A small-molecule ligand and the protein it binds are described below.
Small molecule (SMILES): Nc1nc2c(ncn2[C@@H]2O[C@H](CO[P](=O)(O)O[P](=O)(O)NP(=O)(O)O)[C@@H](O)[C@H]2O)c(=O)[nH]1

Binding-site contacts:
Ligand atom C5 contacts residue LYS118 of chain 1.B at 3.5 Å.
Ligand atom O3A contacts residue GLY16 of chain 1.B at 2.9 Å (h-bond).
Ligand atom O1A contacts residue ALA19 of chain 1.B at 2.9 Å (h-bond).
Ligand atom O3G contacts residue PRO35 of chain 1.B at 2.5 Å (h-bond).
Ligand atom O1B contacts residue SER18 of chain 1.B at 3.0 Å (h-bond).
Ligand atom N2 contacts residue ASP120 of chain 1.B at 2.9 Å (salt-bridge).
Ligand atom N2 contacts residue LEU121 of chain 1.B at 3.5 Å.
Ligand atom O6 contacts residue ASP120 of chain 1.B at 3.3 Å (salt-bridge).
Ligand atom N3B contacts residue GLY14 of chain 1.B at 2.8 Å (h-bond).
Ligand atom O2B contacts residue GLY14 of chain 1.B at 3.5 Å (h-bond).
Ligand atom C6 contacts residue ASP120 of chain 1.B at 3.4 Å.
Ligand atom N1 contacts residue ASP120 of chain 1.B at 2.7 Å (salt-bridge).
Ligand atom O2B contacts residue LYS17 of chain 1.B at 2.9 Å (salt-bridge).
Ligand atom O6 contacts residue LYS118 of chain 1.B at 3.2 Å.
Ligand atom O3A contacts residue GLY14 of chain 1.B at 3.3 Å.
Ligand atom C3' contacts residue ASP31 of chain 1.B at 3.5 Å.
Ligand atom O2B contacts residue GLY16 of chain 1.B at 3.1 Å (h-bond).
Ligand atom O6 contacts residue ALA147 of chain 1.B at 3.0 Å (h-bond).
Ligand atom N7 contacts residue ASN117 of chain 1.B at 3.1 Å (h-bond).
Ligand atom O1A contacts residue GLY16 of chain 1.B at 3.1 Å.
Ligand atom O2' contacts residue PHE29 of chain 1.B at 3.5 Å.
Ligand atom O3' contacts residue ASP31 of chain 1.B at 2.9 Å (salt-bridge).
Ligand atom O2' contacts residue ASP31 of chain 1.B at 2.8 Å (salt-bridge).
Ligand atom PG contacts residue MG1 of chain 1.G at 3.5 Å.
Ligand atom O1A contacts residue SER18 of chain 1.B at 3.2 Å (h-bond).
Ligand atom O1G contacts residue ASP13 of chain 1.B at 3.4 Å (salt-bridge).
Ligand atom O1B contacts residue MG1 of chain 1.G at 2.5 Å.
Ligand atom O1G contacts residue LYS17 of chain 1.B at 2.8 Å (salt-bridge).
Ligand atom O6 contacts residue SER146 of chain 1.B at 3.4 Å.
Ligand atom C5' contacts residue GLY14 of chain 1.B at 3.4 Å.
Ligand atom O2B contacts residue VAL15 of chain 1.B at 3.2 Å (h-bond).
Ligand atom O1B contacts residue LYS17 of chain 1.B at 3.4 Å (salt-bridge).
Ligand atom O4' contacts residue LYS118 of chain 1.B at 3.3 Å (salt-bridge).
Ligand atom O2G contacts residue MG1 of chain 1.G at 1.9 Å.
Ligand atom C6 contacts residue LYS118 of chain 1.B at 3.4 Å.
Ligand atom O6 contacts residue ASN117 of chain 1.B at 3.3 Å (h-bond).
Ligand atom PB contacts residue LYS17 of chain 1.B at 3.4 Å.
Ligand atom PB contacts residue GLY16 of chain 1.B at 3.5 Å.
Ligand atom O6 contacts residue LYS148 of chain 1.B at 3.5 Å (salt-bridge).
Ligand atom O2' contacts residue VAL30 of chain 1.B at 3.5 Å (h-bond).

Sequence of chain 1.B:
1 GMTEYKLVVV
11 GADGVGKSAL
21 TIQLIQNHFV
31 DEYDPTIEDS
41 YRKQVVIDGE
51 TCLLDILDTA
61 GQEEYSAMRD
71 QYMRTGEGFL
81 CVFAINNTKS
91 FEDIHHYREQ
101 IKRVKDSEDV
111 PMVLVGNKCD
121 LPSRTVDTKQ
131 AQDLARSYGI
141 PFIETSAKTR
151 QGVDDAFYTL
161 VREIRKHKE